Sequence of chain 1.E:
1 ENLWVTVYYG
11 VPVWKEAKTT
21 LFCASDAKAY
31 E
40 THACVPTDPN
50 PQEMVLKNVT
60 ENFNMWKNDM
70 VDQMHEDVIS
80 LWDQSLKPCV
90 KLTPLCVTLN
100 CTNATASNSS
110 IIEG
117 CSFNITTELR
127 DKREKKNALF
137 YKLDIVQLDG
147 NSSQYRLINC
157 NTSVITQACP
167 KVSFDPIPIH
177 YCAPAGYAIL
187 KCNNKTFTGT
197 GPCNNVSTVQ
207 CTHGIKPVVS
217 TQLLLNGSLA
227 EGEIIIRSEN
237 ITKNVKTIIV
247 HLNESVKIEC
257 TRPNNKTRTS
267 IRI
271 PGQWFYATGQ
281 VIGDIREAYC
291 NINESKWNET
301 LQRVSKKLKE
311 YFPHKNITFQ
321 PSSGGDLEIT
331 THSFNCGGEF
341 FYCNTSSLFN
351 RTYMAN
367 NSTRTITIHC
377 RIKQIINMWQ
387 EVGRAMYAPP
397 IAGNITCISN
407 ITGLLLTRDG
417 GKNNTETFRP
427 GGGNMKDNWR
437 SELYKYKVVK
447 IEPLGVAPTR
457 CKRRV

This protein binds this small molecule.
Small molecule (SMILES): CC(=O)N[C@@H]1[C@@H](O)[C@H](O)[C@@H](CO)O[C@H]1O

Binding-site contacts:
Ligand atom C5 contacts residue THR192 of chain 1.E at 4.4 Å.
Ligand atom C4 contacts residue ASN190 of chain 1.E at 4.2 Å.
Ligand atom N2 contacts residue ASN200 of chain 1.E at 4.3 Å.
Ligand atom C1 contacts residue ASN200 of chain 1.E at 4.0 Å.
Ligand atom C8 contacts residue ASN190 of chain 1.E at 4.4 Å.
Ligand atom O7 contacts residue ASN201 of chain 1.E at 4.3 Å.
Ligand atom C2 contacts residue ASN190 of chain 1.E at 2.5 Å.
Ligand atom C7 contacts residue ASN190 of chain 1.E at 3.2 Å.
Ligand atom C3 contacts residue ASN190 of chain 1.E at 3.8 Å.
Ligand atom C7 contacts residue ASN200 of chain 1.E at 3.9 Å.
Ligand atom O5 contacts residue ASN200 of chain 1.E at 4.2 Å.
Ligand atom C1 contacts residue ASN190 of chain 1.E at 1.4 Å.
Ligand atom O7 contacts residue ASN190 of chain 1.E at 3.1 Å (h-bond).
Ligand atom O7 contacts residue ASN200 of chain 1.E at 2.9 Å (h-bond).
Ligand atom C1 contacts residue THR192 of chain 1.E at 4.1 Å.
Ligand atom N2 contacts residue ASN190 of chain 1.E at 2.9 Å (h-bond).
Ligand atom C8 contacts residue LYS191 of chain 1.E at 4.5 Å.
Ligand atom C5 contacts residue ASN190 of chain 1.E at 3.6 Å.
Ligand atom O5 contacts residue ASN190 of chain 1.E at 2.3 Å (h-bond).
Ligand atom C2 contacts residue ASN200 of chain 1.E at 3.7 Å.